Binding-site contacts:
Ligand atom CD2 contacts residue ILE322 of chain 1.A at 4.0 Å (hydrophobic).
Ligand atom C contacts residue GLU202 of chain 1.A at 3.8 Å.
Ligand atom CB contacts residue LYS324 of chain 1.A at 3.7 Å.
Ligand atom O contacts residue ILE318 of chain 1.A at 3.6 Å.
Ligand atom CD1 contacts residue MET325 of chain 1.A at 3.9 Å (hydrophobic).
Ligand atom CD1 contacts residue ILE322 of chain 1.A at 4.3 Å (hydrophobic).
Ligand atom C contacts residue ALA317 of chain 1.A at 4.4 Å (hydrophobic).
Ligand atom C contacts residue ILE318 of chain 1.A at 4.3 Å (hydrophobic).
Ligand atom CD2 contacts residue MET325 of chain 2.A at 4.1 Å (hydrophobic).
Ligand atom O contacts residue THR302 of chain 1.A at 4.2 Å.
Ligand atom CG contacts residue ILE318 of chain 1.A at 4.4 Å (hydrophobic).
Ligand atom CA contacts residue TYR276 of chain 1.A at 4.0 Å (hydrophobic).
Ligand atom O contacts residue ASN321 of chain 1.A at 2.8 Å (h-bond).
Ligand atom N contacts residue ASN321 of chain 1.A at 3.9 Å.
Ligand atom CD2 contacts residue ALA329 of chain 2.A at 4.0 Å (hydrophobic).
Ligand atom N contacts residue GLU202 of chain 1.A at 3.4 Å (salt-bridge).
Ligand atom O contacts residue GLU202 of chain 1.A at 3.2 Å (salt-bridge).
Ligand atom CG2 contacts residue THR302 of chain 1.A at 3.9 Å.
Ligand atom CA contacts residue GLU202 of chain 1.A at 4.1 Å.
Ligand atom CD1 contacts residue MET325 of chain 2.A at 4.3 Å (hydrophobic).
Ligand atom CA contacts residue ASN321 of chain 1.A at 4.4 Å.
Ligand atom CB contacts residue TYR276 of chain 1.A at 3.0 Å (hydrophobic).
Ligand atom OG1 contacts residue GLN314 of chain 1.A at 3.5 Å.
Ligand atom CB contacts residue THR302 of chain 1.A at 4.3 Å.
Ligand atom O contacts residue ALA317 of chain 1.A at 4.2 Å.
Ligand atom C contacts residue ASN321 of chain 1.A at 3.4 Å.
Ligand atom C contacts residue ALA317 of chain 1.A at 4.1 Å (hydrophobic).
Ligand atom CA contacts residue GLU202 of chain 1.A at 4.1 Å.
Ligand atom CA contacts residue ASN321 of chain 1.A at 3.9 Å.
Ligand atom CG contacts residue LYS324 of chain 1.A at 4.4 Å.
Ligand atom O contacts residue ALA317 of chain 1.A at 3.8 Å.
Ligand atom CD1 contacts residue ASN321 of chain 1.A at 3.7 Å.
Ligand atom O contacts residue ASN321 of chain 1.A at 2.6 Å (h-bond).
Ligand atom CB contacts residue GLU202 of chain 1.A at 3.7 Å.
Ligand atom CA contacts residue ILE318 of chain 1.A at 4.1 Å (hydrophobic).
Ligand atom O contacts residue ALA317 of chain 1.A at 4.0 Å.
Ligand atom N contacts residue ASN321 of chain 1.A at 4.4 Å.
Ligand atom C contacts residue GLU202 of chain 1.A at 4.2 Å.
Ligand atom OG contacts residue ASN321 of chain 1.A at 4.2 Å.
Ligand atom C contacts residue ASN321 of chain 1.A at 3.9 Å.

Sequence of chain 1.A:
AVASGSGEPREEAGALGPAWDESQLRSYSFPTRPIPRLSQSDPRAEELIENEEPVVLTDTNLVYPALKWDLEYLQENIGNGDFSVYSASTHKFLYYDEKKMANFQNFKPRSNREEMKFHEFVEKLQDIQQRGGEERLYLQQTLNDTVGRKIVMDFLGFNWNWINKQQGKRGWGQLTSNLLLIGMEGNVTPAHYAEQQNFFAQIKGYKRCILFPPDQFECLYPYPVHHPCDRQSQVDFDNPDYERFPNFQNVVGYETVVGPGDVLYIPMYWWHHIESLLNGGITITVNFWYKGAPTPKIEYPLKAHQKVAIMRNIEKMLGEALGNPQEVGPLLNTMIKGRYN

Sequence of chain 2.A:
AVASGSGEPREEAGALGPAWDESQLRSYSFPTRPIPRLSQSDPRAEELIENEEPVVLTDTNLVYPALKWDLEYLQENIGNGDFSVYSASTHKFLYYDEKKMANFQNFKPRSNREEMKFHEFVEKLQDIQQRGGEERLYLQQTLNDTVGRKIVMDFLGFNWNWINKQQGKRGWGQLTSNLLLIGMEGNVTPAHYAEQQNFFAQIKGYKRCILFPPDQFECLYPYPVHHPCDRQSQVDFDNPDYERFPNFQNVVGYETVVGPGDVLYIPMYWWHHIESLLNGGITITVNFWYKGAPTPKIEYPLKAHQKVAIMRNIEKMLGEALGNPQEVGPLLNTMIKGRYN

A small-molecule ligand and the protein it binds are described below.
Small molecule (SMILES): CC(C)C[C@H](NC(=O)[C@H](C)N)C(=O)N[C@H](C(=O)N[C@@H](CO)C(=O)N[C@@H](C)C(=O)N[C@H](C=O)CC(=O)O)[C@@H](C)O